Sequence of chain 1.A:
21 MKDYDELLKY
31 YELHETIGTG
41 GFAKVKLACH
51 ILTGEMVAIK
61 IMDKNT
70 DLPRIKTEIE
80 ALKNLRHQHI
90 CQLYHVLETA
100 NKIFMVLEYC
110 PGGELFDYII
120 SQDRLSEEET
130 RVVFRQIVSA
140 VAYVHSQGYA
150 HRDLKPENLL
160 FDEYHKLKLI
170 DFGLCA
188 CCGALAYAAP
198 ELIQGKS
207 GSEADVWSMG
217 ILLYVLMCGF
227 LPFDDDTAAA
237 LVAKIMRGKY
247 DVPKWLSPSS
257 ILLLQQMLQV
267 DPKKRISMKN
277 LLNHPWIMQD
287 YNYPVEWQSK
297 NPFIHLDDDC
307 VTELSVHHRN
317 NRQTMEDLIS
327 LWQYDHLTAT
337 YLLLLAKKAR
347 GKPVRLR

Binding-site contacts:
Ligand atom C18 contacts residue CYS109 of chain 1.A at 4.0 Å (hydrophobic).
Ligand atom C11 contacts residue ALA58 of chain 1.A at 4.0 Å (hydrophobic).
Ligand atom C12 contacts residue GLU107 of chain 1.A at 3.9 Å.
Ligand atom C16 contacts residue ILE37 of chain 1.A at 3.9 Å (hydrophobic).
Ligand atom C10 contacts residue GLU107 of chain 1.A at 3.4 Å.
Ligand atom N23 contacts residue GLU77 of chain 1.A at 3.1 Å (salt-bridge).
Ligand atom C15 contacts residue CYS109 of chain 1.A at 3.5 Å (hydrophobic).
Ligand atom C3 contacts residue VAL45 of chain 1.A at 3.5 Å (hydrophobic).
Ligand atom C21 contacts residue ILE169 of chain 1.A at 3.9 Å (hydrophobic).
Ligand atom C12 contacts residue ALA58 of chain 1.A at 3.7 Å (hydrophobic).
Ligand atom C9 contacts residue LEU106 of chain 1.A at 4.0 Å (hydrophobic).
Ligand atom C19 contacts residue PRO110 of chain 1.A at 3.7 Å (hydrophobic).
Ligand atom N1 contacts residue ALA43 of chain 1.A at 3.5 Å (h-bond).
Ligand atom N1 contacts residue VAL45 of chain 1.A at 4.0 Å.
Ligand atom O13 contacts residue CYS109 of chain 1.A at 3.1 Å (h-bond).
Ligand atom C12 contacts residue CYS109 of chain 1.A at 4.0 Å (hydrophobic).
Ligand atom O13 contacts residue GLU107 of chain 1.A at 3.0 Å (salt-bridge).
Ligand atom N24 contacts residue GLU77 of chain 1.A at 3.4 Å (salt-bridge).
Ligand atom C20 contacts residue CYS109 of chain 1.A at 3.1 Å (hydrophobic).
Ligand atom N23 contacts residue ILE169 of chain 1.A at 3.7 Å.
Ligand atom O13 contacts residue TYR108 of chain 1.A at 3.6 Å.
Ligand atom C9 contacts residue CYS90 of chain 1.A at 3.4 Å (hydrophobic).
Ligand atom O13 contacts residue ALA58 of chain 1.A at 3.3 Å.
Ligand atom N24 contacts residue ASP170 of chain 1.A at 3.9 Å.
Ligand atom C22 contacts residue ILE169 of chain 1.A at 3.4 Å (hydrophobic).
Ligand atom C25 contacts residue LYS60 of chain 1.A at 3.5 Å.
Ligand atom C15 contacts residue ILE37 of chain 1.A at 3.9 Å (hydrophobic).
Ligand atom C10 contacts residue CYS90 of chain 1.A at 3.7 Å (hydrophobic).
Ligand atom C17 contacts residue LEU47 of chain 1.A at 3.6 Å (hydrophobic).
Ligand atom C18 contacts residue PRO110 of chain 1.A at 3.6 Å (hydrophobic).
Ligand atom O5 contacts residue VAL45 of chain 1.A at 3.8 Å.
Ligand atom C21 contacts residue LEU106 of chain 1.A at 4.0 Å (hydrophobic).
Ligand atom C22 contacts residue LEU106 of chain 1.A at 4.0 Å (hydrophobic).
Ligand atom C19 contacts residue CYS109 of chain 1.A at 3.4 Å (hydrophobic).
Ligand atom C17 contacts residue TYR108 of chain 1.A at 3.4 Å (hydrophobic).
Ligand atom N14 contacts residue CYS109 of chain 1.A at 4.0 Å.
Ligand atom N24 contacts residue LYS60 of chain 1.A at 3.2 Å (salt-bridge).
Ligand atom C11 contacts residue LEU159 of chain 1.A at 4.0 Å (hydrophobic).
Ligand atom N23 contacts residue ASP170 of chain 1.A at 3.4 Å (salt-bridge).
Ligand atom C16 contacts residue TYR108 of chain 1.A at 4.0 Å (hydrophobic).

The small molecule below binds the protein below.
Small molecule (SMILES): [NH3+]CCCOc1cc(-c2cn[nH]c2)ccc1C(=O)Nc1ccccc1